Binding-site contacts:
Ligand atom CA contacts residue TYR8 of chain 2.B at 3.7 Å (hydrophobic).
Ligand atom OG contacts residue ASN6 of chain 2.B at 4.2 Å.
Ligand atom O contacts residue TYR315 of chain 2.B at 3.9 Å.
Ligand atom CA contacts residue TYR315 of chain 2.B at 4.0 Å (hydrophobic).
Ligand atom OXT contacts residue PHE9 of chain 2.B at 3.6 Å.
Ligand atom OG contacts residue GLY10 of chain 2.B at 2.8 Å (h-bond).
Ligand atom C contacts residue PHE9 of chain 2.B at 4.2 Å (hydrophobic).
Ligand atom N contacts residue GLY10 of chain 2.B at 4.5 Å.
Ligand atom N contacts residue TYR8 of chain 2.B at 2.8 Å (h-bond).
Ligand atom CB contacts residue TYR315 of chain 2.B at 3.8 Å (hydrophobic).
Ligand atom OG contacts residue TYR8 of chain 2.B at 3.6 Å.
Ligand atom N contacts residue PHE9 of chain 2.B at 3.7 Å.
Ligand atom CB contacts residue TYR8 of chain 2.B at 4.3 Å (hydrophobic).
Ligand atom N contacts residue ASN6 of chain 2.B at 4.0 Å.
Ligand atom CB contacts residue PHE9 of chain 2.B at 4.1 Å (hydrophobic).
Ligand atom CB contacts residue GLY10 of chain 2.B at 3.5 Å.
Ligand atom OG contacts residue PHE9 of chain 2.B at 3.7 Å.
Ligand atom OXT contacts residue TYR315 of chain 2.B at 3.7 Å.
Ligand atom C contacts residue TYR315 of chain 2.B at 3.6 Å (hydrophobic).
Ligand atom CA contacts residue GLY10 of chain 2.B at 3.8 Å.
Ligand atom CA contacts residue PHE9 of chain 2.B at 3.5 Å (hydrophobic).

This small molecule binds to this protein.
Small molecule (SMILES): N[C@@H](CO)C(=O)O

Sequence of chain 2.B:
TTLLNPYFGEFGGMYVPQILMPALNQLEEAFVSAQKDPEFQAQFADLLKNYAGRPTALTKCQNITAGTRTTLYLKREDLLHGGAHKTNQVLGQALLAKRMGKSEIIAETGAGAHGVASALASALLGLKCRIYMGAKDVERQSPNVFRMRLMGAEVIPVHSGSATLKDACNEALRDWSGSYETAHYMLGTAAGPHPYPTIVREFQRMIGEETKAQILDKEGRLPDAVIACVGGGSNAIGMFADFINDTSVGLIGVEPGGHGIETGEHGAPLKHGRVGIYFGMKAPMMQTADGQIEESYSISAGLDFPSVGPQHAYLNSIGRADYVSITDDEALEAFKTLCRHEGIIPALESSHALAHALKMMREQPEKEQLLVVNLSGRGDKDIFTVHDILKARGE